The small molecule below binds the protein below.
Small molecule (SMILES): CC[C@H](C)[C@H](N)C(=O)N[C@@H](CO)C(=O)N[C@@H](CCC(=O)O)C(=O)N[C@H](C=O)C(C)C

Sequence of chain 43.E:
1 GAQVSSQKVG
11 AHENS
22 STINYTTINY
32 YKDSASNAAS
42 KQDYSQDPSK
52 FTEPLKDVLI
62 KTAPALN

Binding-site contacts:
Ligand atom CA contacts residue ALA2 of chain 43.E at 4.0 Å (hydrophobic).
Ligand atom N contacts residue ALA2 of chain 43.E at 3.0 Å (h-bond).
Ligand atom OE1 contacts residue ASN25 of chain 43.E at 4.4 Å.
Ligand atom O contacts residue VAL4 of chain 43.E at 3.8 Å.
Ligand atom O contacts residue ALA2 of chain 43.E at 3.9 Å.
Ligand atom CG1 contacts residue GLN3 of chain 43.E at 4.1 Å.
Ligand atom CG2 contacts residue GLN3 of chain 43.E at 3.4 Å.
Ligand atom CB contacts residue VAL4 of chain 43.E at 4.3 Å (hydrophobic).
Ligand atom C contacts residue ALA2 of chain 43.E at 4.3 Å (hydrophobic).
Ligand atom CB contacts residue VAL4 of chain 43.E at 4.5 Å (hydrophobic).
Ligand atom O contacts residue GLN3 of chain 43.E at 3.1 Å (h-bond).
Ligand atom CA contacts residue VAL4 of chain 43.E at 4.0 Å (hydrophobic).
Ligand atom CG2 contacts residue ALA2 of chain 43.E at 4.0 Å (hydrophobic).
Ligand atom C contacts residue VAL4 of chain 43.E at 4.2 Å (hydrophobic).
Ligand atom OE2 contacts residue VAL4 of chain 43.E at 3.6 Å.
Ligand atom CG2 contacts residue SER5 of chain 43.E at 3.7 Å.
Ligand atom CB contacts residue ALA2 of chain 43.E at 4.3 Å (hydrophobic).
Ligand atom C contacts residue GLN3 of chain 43.E at 3.9 Å.
Ligand atom CB contacts residue GLN3 of chain 43.E at 4.4 Å.
Ligand atom C contacts residue ALA2 of chain 43.E at 3.7 Å (hydrophobic).
Ligand atom O contacts residue VAL4 of chain 43.E at 2.9 Å (h-bond).
Ligand atom C contacts residue VAL4 of chain 43.E at 4.0 Å (hydrophobic).
Ligand atom C contacts residue VAL4 of chain 43.E at 3.6 Å (hydrophobic).
Ligand atom O contacts residue SER5 of chain 43.E at 3.8 Å.
Ligand atom N contacts residue VAL4 of chain 43.E at 3.0 Å (h-bond).
Ligand atom OE1 contacts residue VAL4 of chain 43.E at 3.5 Å.
Ligand atom CD contacts residue VAL4 of chain 43.E at 3.8 Å (hydrophobic).
Ligand atom CG2 contacts residue VAL4 of chain 43.E at 3.8 Å (hydrophobic).
Ligand atom CA contacts residue VAL4 of chain 43.E at 3.5 Å (hydrophobic).
Ligand atom CB contacts residue GLN3 of chain 43.E at 3.4 Å.
Ligand atom OG contacts residue GLN3 of chain 43.E at 3.3 Å (h-bond).
Ligand atom CB contacts residue ALA2 of chain 43.E at 3.4 Å (hydrophobic).
Ligand atom CA contacts residue ALA2 of chain 43.E at 3.5 Å (hydrophobic).
Ligand atom O contacts residue SER6 of chain 43.E at 4.1 Å.
Ligand atom CA contacts residue GLN3 of chain 43.E at 4.2 Å.